Binding-site contacts:
Ligand atom C7 contacts residue LYS454 of chain 1.B at 3.9 Å.
Ligand atom C1 contacts residue ASP514 of chain 1.B at 3.4 Å.
Ligand atom C5 contacts residue SER467 of chain 1.B at 4.3 Å.
Ligand atom C8 contacts residue LYS454 of chain 1.B at 4.3 Å.
Ligand atom C8 contacts residue TYR512 of chain 1.B at 3.6 Å (hydrophobic).
Ligand atom N2 contacts residue ASN489 of chain 1.B at 3.0 Å (h-bond).
Ligand atom O5 contacts residue ASP465 of chain 1.B at 4.3 Å.
Ligand atom O3 contacts residue LYS454 of chain 1.B at 3.9 Å.
Ligand atom C5 contacts residue ASN489 of chain 1.B at 3.7 Å.
Ligand atom O3 contacts residue ARG450 of chain 1.B at 4.2 Å.
Ligand atom O6 contacts residue SER467 of chain 1.B at 3.7 Å.
Ligand atom O6 contacts residue ARG450 of chain 1.B at 4.2 Å.
Ligand atom C3 contacts residue ASN489 of chain 1.B at 3.8 Å.
Ligand atom C7 contacts residue ASN489 of chain 1.B at 3.5 Å.
Ligand atom O5 contacts residue ASN489 of chain 1.B at 2.4 Å (h-bond).
Ligand atom O6 contacts residue LYS454 of chain 1.B at 3.5 Å.
Ligand atom N2 contacts residue ASP514 of chain 1.B at 2.6 Å (salt-bridge).
Ligand atom C6 contacts residue ARG450 of chain 1.B at 3.6 Å.
Ligand atom C8 contacts residue ASN489 of chain 1.B at 4.1 Å.
Ligand atom O7 contacts residue ILE453 of chain 1.B at 3.9 Å.
Ligand atom C1 contacts residue SER467 of chain 1.B at 4.3 Å.
Ligand atom O5 contacts residue SER467 of chain 1.B at 3.4 Å (h-bond).
Ligand atom C4 contacts residue ASN489 of chain 1.B at 4.3 Å.
Ligand atom C8 contacts residue ASP514 of chain 1.B at 3.0 Å.
Ligand atom O7 contacts residue LYS454 of chain 1.B at 3.0 Å (salt-bridge).
Ligand atom O5 contacts residue SER491 of chain 1.B at 3.5 Å.
Ligand atom C8 contacts residue CYS457 of chain 1.B at 4.1 Å (hydrophobic).
Ligand atom C5 contacts residue ARG450 of chain 1.B at 3.9 Å.
Ligand atom C2 contacts residue ASP514 of chain 1.B at 3.5 Å.
Ligand atom N2 contacts residue LYS454 of chain 1.B at 4.3 Å.
Ligand atom C1 contacts residue ASN489 of chain 1.B at 1.5 Å.
Ligand atom C1 contacts residue SER491 of chain 1.B at 3.8 Å.
Ligand atom C3 contacts residue ASP514 of chain 1.B at 4.1 Å.
Ligand atom C7 contacts residue ASP514 of chain 1.B at 3.3 Å.
Ligand atom C2 contacts residue ASN489 of chain 1.B at 2.5 Å.
Ligand atom C5 contacts residue SER491 of chain 1.B at 3.9 Å.
Ligand atom O5 contacts residue ARG450 of chain 1.B at 4.4 Å.
Ligand atom C1 contacts residue ASP465 of chain 1.B at 4.1 Å.
Ligand atom C6 contacts residue SER467 of chain 1.B at 3.8 Å.
Ligand atom O7 contacts residue ASN489 of chain 1.B at 3.9 Å.

Sequence of chain 1.B:
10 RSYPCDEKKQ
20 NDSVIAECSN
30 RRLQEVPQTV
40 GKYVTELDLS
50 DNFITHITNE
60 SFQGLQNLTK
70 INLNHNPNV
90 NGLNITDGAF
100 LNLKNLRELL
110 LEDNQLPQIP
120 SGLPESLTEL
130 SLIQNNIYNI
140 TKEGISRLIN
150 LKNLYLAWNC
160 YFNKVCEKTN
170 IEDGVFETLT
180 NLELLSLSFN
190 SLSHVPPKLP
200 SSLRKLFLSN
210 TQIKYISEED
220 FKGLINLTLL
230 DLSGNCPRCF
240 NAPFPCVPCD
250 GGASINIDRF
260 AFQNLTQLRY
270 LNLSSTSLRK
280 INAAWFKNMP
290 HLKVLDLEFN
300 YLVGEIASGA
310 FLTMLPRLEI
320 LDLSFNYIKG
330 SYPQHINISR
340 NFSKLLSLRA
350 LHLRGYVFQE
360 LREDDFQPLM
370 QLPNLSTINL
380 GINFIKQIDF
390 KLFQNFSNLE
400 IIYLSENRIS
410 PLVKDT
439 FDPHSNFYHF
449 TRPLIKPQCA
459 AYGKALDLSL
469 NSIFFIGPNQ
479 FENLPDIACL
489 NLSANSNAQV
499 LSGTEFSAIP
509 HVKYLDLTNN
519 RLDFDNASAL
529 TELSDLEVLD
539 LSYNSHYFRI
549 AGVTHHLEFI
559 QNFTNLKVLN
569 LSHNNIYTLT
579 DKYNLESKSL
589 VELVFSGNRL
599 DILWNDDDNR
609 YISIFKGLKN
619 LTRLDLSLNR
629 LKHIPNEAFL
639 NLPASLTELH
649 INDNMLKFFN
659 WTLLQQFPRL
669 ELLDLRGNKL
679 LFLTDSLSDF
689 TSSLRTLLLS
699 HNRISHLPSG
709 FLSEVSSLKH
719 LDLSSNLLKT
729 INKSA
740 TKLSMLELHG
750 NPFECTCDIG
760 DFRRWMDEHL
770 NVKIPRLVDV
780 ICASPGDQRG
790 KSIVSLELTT

A small-molecule ligand and the protein it binds are described below.
Small molecule (SMILES): CC(=O)N[C@H]1[C@H](O[C@H]2[C@H](O)[C@@H](NC(C)=O)CO[C@@H]2CO)O[C@H](CO)[C@@H](O)[C@@H]1O